This protein binds this small molecule.
Small molecule (SMILES): O=C(O)C[C@@H]1CCC[C@H]1C(=O)c1ccccc1O

Sequence of chain 1.A:
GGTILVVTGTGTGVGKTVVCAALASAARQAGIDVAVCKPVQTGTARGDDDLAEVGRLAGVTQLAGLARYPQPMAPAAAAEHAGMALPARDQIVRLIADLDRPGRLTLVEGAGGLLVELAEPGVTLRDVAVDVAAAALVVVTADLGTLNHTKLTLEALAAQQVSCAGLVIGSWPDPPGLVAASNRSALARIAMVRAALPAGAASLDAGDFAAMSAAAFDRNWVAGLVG

Sequence of chain 1.B:
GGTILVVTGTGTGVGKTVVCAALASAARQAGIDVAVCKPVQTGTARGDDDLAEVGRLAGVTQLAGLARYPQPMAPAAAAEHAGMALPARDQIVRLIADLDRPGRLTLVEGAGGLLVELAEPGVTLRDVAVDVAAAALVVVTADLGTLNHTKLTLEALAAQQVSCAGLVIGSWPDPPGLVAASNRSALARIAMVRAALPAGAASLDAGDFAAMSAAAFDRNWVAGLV

Binding-site contacts:
Ligand atom O10 contacts residue ALA117 of chain 1.B at 3.1 Å.
Ligand atom C04 contacts residue KSP1 of chain 1.J at 0.2 Å.
Ligand atom C04 contacts residue LEU150 of chain 1.A at 3.5 Å (hydrophobic).
Ligand atom C09 contacts residue KSP1 of chain 1.J at 0.1 Å.
Ligand atom C08 contacts residue SO41 of chain 1.K at 3.2 Å.
Ligand atom O10 contacts residue GLY118 of chain 1.B at 3.1 Å (h-bond).
Ligand atom C09 contacts residue SO41 of chain 1.K at 3.1 Å.
Ligand atom C02 contacts residue SO41 of chain 1.H at 2.8 Å.
Ligand atom O18 contacts residue LYS22 of chain 1.B at 3.4 Å (salt-bridge).
Ligand atom C15 contacts residue KSP1 of chain 1.J at 0.9 Å.
Ligand atom C11 contacts residue THR18 of chain 1.B at 3.4 Å.
Ligand atom O16 contacts residue THR18 of chain 1.B at 2.5 Å (h-bond).
Ligand atom C06 contacts residue KSP1 of chain 1.J at 0.1 Å.
Ligand atom O16 contacts residue LYS22 of chain 1.B at 3.2 Å (salt-bridge).
Ligand atom C08 contacts residue THR18 of chain 1.B at 3.4 Å.
Ligand atom O17 contacts residue THR48 of chain 1.B at 3.5 Å (h-bond).
Ligand atom O18 contacts residue KSP1 of chain 1.J at 0.2 Å (h-bond).
Ligand atom C05 contacts residue KSP1 of chain 1.J at 0.1 Å.
Ligand atom C14 contacts residue KSP1 of chain 1.J at 0.4 Å.
Ligand atom C14 contacts residue ARG52 of chain 1.B at 3.5 Å.
Ligand atom C11 contacts residue KSP1 of chain 1.J at 0.9 Å.
Ligand atom C03 contacts residue KSP1 of chain 1.J at 0.3 Å.
Ligand atom O18 contacts residue GLY118 of chain 1.B at 3.3 Å (h-bond).
Ligand atom O10 contacts residue PRO81 of chain 1.B at 3.4 Å.
Ligand atom O16 contacts residue GLY118 of chain 1.B at 3.3 Å.
Ligand atom C03 contacts residue SO41 of chain 1.H at 3.1 Å.
Ligand atom C08 contacts residue KSP1 of chain 1.J at 0.4 Å.
Ligand atom C04 contacts residue THR18 of chain 1.B at 3.4 Å.
Ligand atom O17 contacts residue KSP1 of chain 1.J at 0.5 Å (h-bond).
Ligand atom C01 contacts residue VAL122 of chain 1.B at 3.5 Å (hydrophobic).
Ligand atom C02 contacts residue KSP1 of chain 1.J at 0.3 Å.
Ligand atom C01 contacts residue KSP1 of chain 1.J at 0.2 Å.
Ligand atom C12 contacts residue KSP1 of chain 1.J at 0.8 Å.
Ligand atom O16 contacts residue SO41 of chain 1.K at 3.3 Å (h-bond).
Ligand atom O16 contacts residue KSP1 of chain 1.J at 0.2 Å (h-bond).
Ligand atom C07 contacts residue KSP1 of chain 1.J at 0.3 Å.
Ligand atom C09 contacts residue THR18 of chain 1.B at 3.3 Å.
Ligand atom C13 contacts residue KSP1 of chain 1.J at 0.4 Å.
Ligand atom C15 contacts residue ARG52 of chain 1.B at 3.5 Å.
Ligand atom O10 contacts residue KSP1 of chain 1.J at 0.2 Å (h-bond).